Binding-site contacts:
Ligand atom C5 contacts residue HIS303 of chain 1.A at 4.3 Å.
Ligand atom C7 contacts residue ASN300 of chain 1.A at 4.0 Å.
Ligand atom N2 contacts residue ASN300 of chain 1.A at 2.9 Å (h-bond).
Ligand atom C2 contacts residue ASN300 of chain 1.A at 2.5 Å.
Ligand atom O5 contacts residue THR302 of chain 1.A at 4.4 Å.
Ligand atom O5 contacts residue ASN300 of chain 1.A at 2.4 Å (h-bond).
Ligand atom C4 contacts residue ASN300 of chain 1.A at 4.3 Å.
Ligand atom C6 contacts residue HIS303 of chain 1.A at 3.7 Å.
Ligand atom C8 contacts residue ASN300 of chain 1.A at 4.4 Å.
Ligand atom C3 contacts residue ASN300 of chain 1.A at 3.8 Å.
Ligand atom O5 contacts residue HIS303 of chain 1.A at 3.7 Å.
Ligand atom O6 contacts residue HIS303 of chain 1.A at 3.6 Å.
Ligand atom C5 contacts residue ASN300 of chain 1.A at 3.7 Å.
Ligand atom O5 contacts residue GLY298 of chain 1.A at 4.2 Å.
Ligand atom C1 contacts residue THR302 of chain 1.A at 3.9 Å.
Ligand atom C1 contacts residue ASN300 of chain 1.A at 1.5 Å.

The protein below binds the small molecule below.
Small molecule (SMILES): CC(=O)N[C@@H]1[C@@H](O)[C@H](O)[C@@H](CO)O[C@H]1O

Sequence of chain 1.A:
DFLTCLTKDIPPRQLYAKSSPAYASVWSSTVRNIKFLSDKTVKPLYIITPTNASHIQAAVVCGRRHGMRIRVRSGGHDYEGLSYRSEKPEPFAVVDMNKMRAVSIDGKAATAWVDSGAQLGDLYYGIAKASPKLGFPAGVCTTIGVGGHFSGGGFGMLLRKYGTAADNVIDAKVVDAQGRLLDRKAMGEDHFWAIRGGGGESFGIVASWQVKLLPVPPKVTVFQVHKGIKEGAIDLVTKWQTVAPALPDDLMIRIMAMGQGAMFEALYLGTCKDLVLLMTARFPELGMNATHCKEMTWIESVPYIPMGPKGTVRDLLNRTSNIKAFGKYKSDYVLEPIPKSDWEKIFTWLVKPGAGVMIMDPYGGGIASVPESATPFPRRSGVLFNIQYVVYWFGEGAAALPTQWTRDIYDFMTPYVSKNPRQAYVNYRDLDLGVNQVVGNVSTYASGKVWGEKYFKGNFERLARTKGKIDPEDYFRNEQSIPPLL